Sequence of chain 1.D:
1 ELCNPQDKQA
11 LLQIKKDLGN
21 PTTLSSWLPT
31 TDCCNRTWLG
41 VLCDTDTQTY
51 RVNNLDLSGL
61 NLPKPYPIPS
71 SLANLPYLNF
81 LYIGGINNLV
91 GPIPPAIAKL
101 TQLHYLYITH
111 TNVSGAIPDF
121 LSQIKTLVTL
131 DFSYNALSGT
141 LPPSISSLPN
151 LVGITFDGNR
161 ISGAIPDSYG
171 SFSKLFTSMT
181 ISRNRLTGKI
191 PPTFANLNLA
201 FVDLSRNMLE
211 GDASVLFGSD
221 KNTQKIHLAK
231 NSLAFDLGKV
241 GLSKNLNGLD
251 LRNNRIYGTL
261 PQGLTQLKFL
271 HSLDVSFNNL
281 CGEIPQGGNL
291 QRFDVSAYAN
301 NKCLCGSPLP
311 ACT

Binding-site contacts:
Ligand atom C1 contacts residue ASN87 of chain 1.D at 3.8 Å.
Ligand atom C3 contacts residue ASN87 of chain 1.D at 4.1 Å.
Ligand atom C8 contacts residue ASN112 of chain 1.D at 3.7 Å.
Ligand atom O3 contacts residue ASN87 of chain 1.D at 3.9 Å.
Ligand atom C7 contacts residue ASN112 of chain 1.D at 3.1 Å.
Ligand atom O6 contacts residue ASN87 of chain 1.D at 4.0 Å.
Ligand atom C1 contacts residue ASN112 of chain 1.D at 1.4 Å.
Ligand atom C4 contacts residue ASN87 of chain 1.D at 4.3 Å.
Ligand atom N2 contacts residue THR111 of chain 1.D at 3.8 Å.
Ligand atom C3 contacts residue ASN112 of chain 1.D at 3.8 Å.
Ligand atom C7 contacts residue THR111 of chain 1.D at 4.1 Å.
Ligand atom N2 contacts residue ASN112 of chain 1.D at 3.0 Å (h-bond).
Ligand atom C8 contacts residue TYR134 of chain 1.D at 4.4 Å (hydrophobic).
Ligand atom C2 contacts residue ASN112 of chain 1.D at 2.5 Å.
Ligand atom C8 contacts residue THR111 of chain 1.D at 3.5 Å.
Ligand atom C8 contacts residue ASN135 of chain 1.D at 3.5 Å.
Ligand atom O7 contacts residue ASN112 of chain 1.D at 3.1 Å (h-bond).
Ligand atom O5 contacts residue ASN112 of chain 1.D at 2.3 Å (h-bond).
Ligand atom N2 contacts residue ASN87 of chain 1.D at 4.3 Å.
Ligand atom O5 contacts residue ASN87 of chain 1.D at 3.6 Å.
Ligand atom C2 contacts residue ASN87 of chain 1.D at 3.6 Å.
Ligand atom C5 contacts residue ASN112 of chain 1.D at 3.6 Å.
Ligand atom C4 contacts residue ASN112 of chain 1.D at 4.2 Å.

This small molecule binds to this protein.
Small molecule (SMILES): CC(=O)N[C@H]1[C@H](O[C@H]2[C@H](O)[C@@H](NC(C)=O)CO[C@@H]2CO)O[C@H](CO)[C@@H](O)[C@@H]1O